Sequence of chain 1.B:
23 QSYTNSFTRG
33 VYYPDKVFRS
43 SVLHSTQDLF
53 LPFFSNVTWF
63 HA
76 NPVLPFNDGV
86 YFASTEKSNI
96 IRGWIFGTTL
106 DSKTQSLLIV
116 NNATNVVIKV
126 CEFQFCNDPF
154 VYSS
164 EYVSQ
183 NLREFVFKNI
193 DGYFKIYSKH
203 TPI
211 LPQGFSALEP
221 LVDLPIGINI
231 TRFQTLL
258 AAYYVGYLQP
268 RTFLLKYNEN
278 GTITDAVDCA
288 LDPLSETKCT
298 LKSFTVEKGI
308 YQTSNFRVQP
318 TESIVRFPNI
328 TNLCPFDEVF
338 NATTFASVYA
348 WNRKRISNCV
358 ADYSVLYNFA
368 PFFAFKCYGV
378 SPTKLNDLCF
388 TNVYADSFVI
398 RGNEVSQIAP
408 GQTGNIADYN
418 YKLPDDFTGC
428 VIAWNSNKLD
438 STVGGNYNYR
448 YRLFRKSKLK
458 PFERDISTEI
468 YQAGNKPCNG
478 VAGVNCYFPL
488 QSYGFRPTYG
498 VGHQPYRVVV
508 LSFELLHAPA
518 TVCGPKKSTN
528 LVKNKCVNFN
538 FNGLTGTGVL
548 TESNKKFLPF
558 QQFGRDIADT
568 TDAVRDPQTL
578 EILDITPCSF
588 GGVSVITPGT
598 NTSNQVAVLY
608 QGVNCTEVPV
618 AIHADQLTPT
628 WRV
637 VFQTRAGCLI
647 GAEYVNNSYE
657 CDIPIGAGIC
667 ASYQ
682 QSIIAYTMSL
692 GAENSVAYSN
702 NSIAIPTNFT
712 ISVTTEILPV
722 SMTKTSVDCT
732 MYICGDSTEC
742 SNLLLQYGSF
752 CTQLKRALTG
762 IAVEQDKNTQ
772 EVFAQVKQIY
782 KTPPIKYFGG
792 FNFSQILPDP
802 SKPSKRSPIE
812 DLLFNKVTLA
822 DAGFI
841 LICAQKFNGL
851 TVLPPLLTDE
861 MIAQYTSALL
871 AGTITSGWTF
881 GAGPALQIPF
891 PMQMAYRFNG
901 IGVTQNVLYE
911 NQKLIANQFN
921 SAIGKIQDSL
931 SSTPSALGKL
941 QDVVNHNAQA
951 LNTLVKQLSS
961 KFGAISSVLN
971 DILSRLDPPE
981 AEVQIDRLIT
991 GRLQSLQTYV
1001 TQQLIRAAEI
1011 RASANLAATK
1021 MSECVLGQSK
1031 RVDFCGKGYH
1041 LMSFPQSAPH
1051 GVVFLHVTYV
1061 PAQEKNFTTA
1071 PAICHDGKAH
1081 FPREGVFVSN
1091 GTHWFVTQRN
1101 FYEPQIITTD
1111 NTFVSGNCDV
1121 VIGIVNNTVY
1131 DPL

Sequence of chain 1.C:
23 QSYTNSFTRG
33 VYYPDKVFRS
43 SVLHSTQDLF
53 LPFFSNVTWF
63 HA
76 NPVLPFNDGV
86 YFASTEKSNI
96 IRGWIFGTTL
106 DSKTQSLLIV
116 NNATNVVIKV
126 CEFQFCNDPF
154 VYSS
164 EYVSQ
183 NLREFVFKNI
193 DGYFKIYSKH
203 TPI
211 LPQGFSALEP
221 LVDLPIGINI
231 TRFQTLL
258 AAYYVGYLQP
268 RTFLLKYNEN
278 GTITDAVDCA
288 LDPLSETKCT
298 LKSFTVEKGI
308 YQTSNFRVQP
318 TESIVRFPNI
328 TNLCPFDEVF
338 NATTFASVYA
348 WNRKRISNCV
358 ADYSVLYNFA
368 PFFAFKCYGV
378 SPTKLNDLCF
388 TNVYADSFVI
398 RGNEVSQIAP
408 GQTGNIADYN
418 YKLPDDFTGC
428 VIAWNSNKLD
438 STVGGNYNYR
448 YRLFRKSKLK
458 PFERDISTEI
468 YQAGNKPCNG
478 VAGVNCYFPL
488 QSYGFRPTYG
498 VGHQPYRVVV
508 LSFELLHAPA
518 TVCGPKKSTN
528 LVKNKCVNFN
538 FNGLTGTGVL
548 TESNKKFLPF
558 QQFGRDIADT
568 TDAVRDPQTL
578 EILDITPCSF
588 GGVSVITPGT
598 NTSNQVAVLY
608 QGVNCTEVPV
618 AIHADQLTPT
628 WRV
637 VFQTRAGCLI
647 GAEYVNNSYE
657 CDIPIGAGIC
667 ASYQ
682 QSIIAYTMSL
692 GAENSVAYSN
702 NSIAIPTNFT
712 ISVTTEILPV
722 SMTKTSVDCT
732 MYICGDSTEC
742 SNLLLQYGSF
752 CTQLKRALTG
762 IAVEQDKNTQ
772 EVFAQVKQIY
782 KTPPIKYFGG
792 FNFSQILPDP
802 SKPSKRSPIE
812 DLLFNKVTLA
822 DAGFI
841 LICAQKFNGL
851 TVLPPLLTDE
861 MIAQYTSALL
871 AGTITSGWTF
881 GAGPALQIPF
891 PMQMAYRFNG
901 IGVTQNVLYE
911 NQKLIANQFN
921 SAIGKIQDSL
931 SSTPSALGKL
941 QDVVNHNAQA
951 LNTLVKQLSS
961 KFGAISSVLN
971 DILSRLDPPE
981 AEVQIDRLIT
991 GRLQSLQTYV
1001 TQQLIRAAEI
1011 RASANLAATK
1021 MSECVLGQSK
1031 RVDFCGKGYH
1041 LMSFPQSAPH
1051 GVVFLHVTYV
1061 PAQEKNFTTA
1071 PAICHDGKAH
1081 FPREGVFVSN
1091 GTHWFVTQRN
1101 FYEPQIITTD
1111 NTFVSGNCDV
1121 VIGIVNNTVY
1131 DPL

The protein below binds the small molecule below.
Small molecule (SMILES): CC(=O)N[C@@H]1[C@@H](O)[C@H](O)[C@@H](CO)O[C@H]1O

Binding-site contacts:
Ligand atom C4 contacts residue ASN1066 of chain 1.B at 4.1 Å.
Ligand atom C2 contacts residue ASN1066 of chain 1.B at 2.5 Å.
Ligand atom C5 contacts residue ASN1066 of chain 1.B at 3.7 Å.
Ligand atom O7 contacts residue ASN1066 of chain 1.B at 3.6 Å.
Ligand atom N2 contacts residue ASN1066 of chain 1.B at 2.9 Å (h-bond).
Ligand atom O6 contacts residue ALA698 of chain 1.B at 4.0 Å.
Ligand atom C1 contacts residue ASN1066 of chain 1.B at 1.4 Å.
Ligand atom C7 contacts residue ASN1066 of chain 1.B at 3.5 Å.
Ligand atom O5 contacts residue GLN887 of chain 1.C at 4.1 Å.
Ligand atom C8 contacts residue GLU1064 of chain 1.B at 3.2 Å.
Ligand atom C1 contacts residue GLN887 of chain 1.C at 3.9 Å.
Ligand atom O5 contacts residue ASN1066 of chain 1.B at 2.4 Å (h-bond).
Ligand atom C7 contacts residue LYS1065 of chain 1.B at 4.3 Å.
Ligand atom C6 contacts residue ALA698 of chain 1.B at 3.6 Å (hydrophobic).
Ligand atom C6 contacts residue ASN1066 of chain 1.B at 4.3 Å.
Ligand atom C8 contacts residue LYS1065 of chain 1.B at 3.8 Å.
Ligand atom C8 contacts residue ASN1066 of chain 1.B at 4.3 Å.
Ligand atom C5 contacts residue ALA698 of chain 1.B at 3.7 Å (hydrophobic).
Ligand atom C3 contacts residue ASN1066 of chain 1.B at 3.8 Å.